Sequence of chain 1.A:
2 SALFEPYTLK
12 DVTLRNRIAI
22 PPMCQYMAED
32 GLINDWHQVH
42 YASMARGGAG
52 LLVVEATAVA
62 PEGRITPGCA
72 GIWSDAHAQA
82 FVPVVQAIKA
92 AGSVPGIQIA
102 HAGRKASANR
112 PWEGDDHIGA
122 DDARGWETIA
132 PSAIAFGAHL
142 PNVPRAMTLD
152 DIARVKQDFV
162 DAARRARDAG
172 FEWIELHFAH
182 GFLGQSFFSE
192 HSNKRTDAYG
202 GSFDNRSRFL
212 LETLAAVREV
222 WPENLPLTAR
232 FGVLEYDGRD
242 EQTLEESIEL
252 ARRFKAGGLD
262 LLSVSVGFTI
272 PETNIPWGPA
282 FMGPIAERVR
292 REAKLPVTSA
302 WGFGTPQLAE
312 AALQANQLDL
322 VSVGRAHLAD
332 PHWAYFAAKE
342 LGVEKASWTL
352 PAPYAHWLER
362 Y

Binding-site contacts:
Ligand atom O2 contacts residue ARG254 of chain 1.A at 3.3 Å (salt-bridge).
Ligand atom C3 contacts residue PHE204 of chain 1.A at 3.7 Å (hydrophobic).
Ligand atom O2 contacts residue PHE204 of chain 1.A at 3.7 Å.
Ligand atom C4 contacts residue ASP205 of chain 1.A at 4.3 Å.
Ligand atom O4 contacts residue PHE204 of chain 1.A at 3.9 Å.
Ligand atom C4 contacts residue PHE204 of chain 1.A at 4.4 Å (hydrophobic).
Ligand atom C4 contacts residue ARG254 of chain 1.A at 4.0 Å.
Ligand atom N1 contacts residue PHE204 of chain 1.A at 3.5 Å.
Ligand atom C6 contacts residue ASP205 of chain 1.A at 3.6 Å.
Ligand atom C5 contacts residue GLU247 of chain 1.A at 3.6 Å.
Ligand atom O1 contacts residue ARG254 of chain 1.A at 3.1 Å (salt-bridge).
Ligand atom O2 contacts residue GLU250 of chain 1.A at 3.5 Å.
Ligand atom C1 contacts residue PHE204 of chain 1.A at 4.0 Å (hydrophobic).
Ligand atom C7 contacts residue ASP205 of chain 1.A at 3.0 Å.
Ligand atom C5 contacts residue PHE204 of chain 1.A at 3.6 Å (hydrophobic).
Ligand atom C2 contacts residue ARG254 of chain 1.A at 4.2 Å.
Ligand atom O1 contacts residue PHE204 of chain 1.A at 4.0 Å.
Ligand atom C1 contacts residue GLU247 of chain 1.A at 4.3 Å.
Ligand atom C2 contacts residue PHE204 of chain 1.A at 3.5 Å (hydrophobic).
Ligand atom C7 contacts residue ARG254 of chain 1.A at 4.1 Å.
Ligand atom C5 contacts residue GLU250 of chain 1.A at 3.6 Å.
Ligand atom C6 contacts residue ARG254 of chain 1.A at 3.1 Å.
Ligand atom C2 contacts residue GLU250 of chain 1.A at 4.4 Å.
Ligand atom O1 contacts residue ASP205 of chain 1.A at 3.1 Å (salt-bridge).

A small-molecule ligand and the protein it binds are described below.
Small molecule (SMILES): CCOC(=O)/C(=N\O)C(=O)CC